Binding-site contacts:
Ligand atom C8 contacts residue THR29 of chain 1.B at 4.1 Å.
Ligand atom C3 contacts residue ASN61 of chain 1.B at 3.6 Å.
Ligand atom N2 contacts residue ASN61 of chain 1.B at 3.2 Å (h-bond).
Ligand atom C5 contacts residue ASN61 of chain 1.B at 3.6 Å.
Ligand atom O7 contacts residue ASN61 of chain 1.B at 3.5 Å.
Ligand atom O5 contacts residue ASN61 of chain 1.B at 2.3 Å (h-bond).
Ligand atom C1 contacts residue TYR28 of chain 1.B at 4.2 Å (hydrophobic).
Ligand atom C1 contacts residue ASN61 of chain 1.B at 1.4 Å.
Ligand atom C2 contacts residue ASN61 of chain 1.B at 2.4 Å.
Ligand atom O7 contacts residue ASN30 of chain 1.B at 3.7 Å.
Ligand atom C7 contacts residue ASN30 of chain 1.B at 4.0 Å.
Ligand atom O7 contacts residue PHE59 of chain 1.B at 4.5 Å.
Ligand atom C4 contacts residue ASN61 of chain 1.B at 3.8 Å.
Ligand atom C8 contacts residue ASN30 of chain 1.B at 3.5 Å.
Ligand atom O5 contacts residue TYR28 of chain 1.B at 3.8 Å.
Ligand atom C6 contacts residue TYR28 of chain 1.B at 4.5 Å (hydrophobic).
Ligand atom C8 contacts residue ASN61 of chain 1.B at 3.5 Å.
Ligand atom C7 contacts residue ASN61 of chain 1.B at 3.3 Å.

A protein and the small-molecule ligand that binds it are described below.
Small molecule (SMILES): CC(=O)N[C@@H]1[C@@H](O)[C@H](O)[C@@H](CO)O[C@H]1O

Sequence of chain 1.B:
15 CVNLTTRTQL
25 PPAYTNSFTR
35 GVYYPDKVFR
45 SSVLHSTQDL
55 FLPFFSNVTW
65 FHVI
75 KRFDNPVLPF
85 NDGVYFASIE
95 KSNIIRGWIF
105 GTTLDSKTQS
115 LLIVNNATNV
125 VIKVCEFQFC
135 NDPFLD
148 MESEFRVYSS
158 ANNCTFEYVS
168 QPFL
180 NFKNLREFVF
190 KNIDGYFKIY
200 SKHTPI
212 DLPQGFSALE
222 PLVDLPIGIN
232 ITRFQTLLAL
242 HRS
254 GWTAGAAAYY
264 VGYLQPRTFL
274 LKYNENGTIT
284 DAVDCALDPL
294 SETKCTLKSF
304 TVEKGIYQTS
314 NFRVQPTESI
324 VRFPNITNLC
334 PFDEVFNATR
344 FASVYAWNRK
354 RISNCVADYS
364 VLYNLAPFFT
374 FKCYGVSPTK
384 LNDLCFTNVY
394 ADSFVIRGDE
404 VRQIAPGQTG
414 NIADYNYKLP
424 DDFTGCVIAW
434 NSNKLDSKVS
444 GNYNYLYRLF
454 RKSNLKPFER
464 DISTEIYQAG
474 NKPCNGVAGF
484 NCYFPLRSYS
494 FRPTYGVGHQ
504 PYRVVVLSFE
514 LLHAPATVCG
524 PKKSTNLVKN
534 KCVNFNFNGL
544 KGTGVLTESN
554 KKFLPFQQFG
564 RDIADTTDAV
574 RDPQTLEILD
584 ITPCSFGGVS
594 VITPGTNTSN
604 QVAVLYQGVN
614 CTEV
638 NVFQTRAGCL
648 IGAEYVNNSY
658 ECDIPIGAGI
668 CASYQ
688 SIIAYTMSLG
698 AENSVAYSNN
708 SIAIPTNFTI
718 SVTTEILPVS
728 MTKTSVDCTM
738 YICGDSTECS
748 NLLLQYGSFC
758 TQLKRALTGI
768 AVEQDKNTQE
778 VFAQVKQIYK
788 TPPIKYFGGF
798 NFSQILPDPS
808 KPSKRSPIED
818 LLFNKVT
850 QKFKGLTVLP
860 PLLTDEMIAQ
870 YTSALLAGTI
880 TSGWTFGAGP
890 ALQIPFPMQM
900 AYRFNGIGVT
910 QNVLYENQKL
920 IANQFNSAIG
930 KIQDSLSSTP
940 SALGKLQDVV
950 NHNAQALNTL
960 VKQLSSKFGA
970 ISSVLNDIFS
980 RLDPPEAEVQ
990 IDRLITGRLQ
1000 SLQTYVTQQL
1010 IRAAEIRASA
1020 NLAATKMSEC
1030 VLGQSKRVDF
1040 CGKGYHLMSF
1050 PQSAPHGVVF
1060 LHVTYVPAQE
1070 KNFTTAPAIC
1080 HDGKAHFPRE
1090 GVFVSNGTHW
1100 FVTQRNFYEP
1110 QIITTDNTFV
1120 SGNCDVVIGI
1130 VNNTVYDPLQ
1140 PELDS